Sequence of chain 1.B:
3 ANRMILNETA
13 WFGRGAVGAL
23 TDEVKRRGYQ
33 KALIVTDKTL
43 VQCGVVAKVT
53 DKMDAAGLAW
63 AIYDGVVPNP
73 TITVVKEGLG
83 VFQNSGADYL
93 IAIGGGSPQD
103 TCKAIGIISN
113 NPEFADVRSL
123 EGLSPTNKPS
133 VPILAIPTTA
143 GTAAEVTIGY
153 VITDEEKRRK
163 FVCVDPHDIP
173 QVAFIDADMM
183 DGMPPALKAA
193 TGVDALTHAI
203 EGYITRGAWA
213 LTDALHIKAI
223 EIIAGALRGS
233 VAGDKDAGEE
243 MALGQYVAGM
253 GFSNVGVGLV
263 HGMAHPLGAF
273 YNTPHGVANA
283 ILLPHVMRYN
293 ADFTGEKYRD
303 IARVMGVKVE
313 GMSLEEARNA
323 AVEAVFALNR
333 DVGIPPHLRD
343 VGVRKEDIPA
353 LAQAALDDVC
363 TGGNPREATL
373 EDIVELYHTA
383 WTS

Binding-site contacts:
Ligand atom O1D contacts residue E9I1 of chain 1.H at 3.5 Å.
Ligand atom C4 contacts residue LEU189 of chain 1.B at 3.5 Å (hydrophobic).
Ligand atom O2' contacts residue ASP39 of chain 1.B at 2.9 Å (salt-bridge).
Ligand atom O1A contacts residue PRO100 of chain 1.B at 3.4 Å.
Ligand atom C2D contacts residue LYS162 of chain 1.B at 3.5 Å.
Ligand atom O2' contacts residue THR41 of chain 1.B at 3.2 Å.
Ligand atom O1A contacts residue GLY98 of chain 1.B at 3.5 Å (h-bond).
Ligand atom C2D contacts residue HIS277 of chain 1.B at 3.7 Å.
Ligand atom O2D contacts residue VAL153 of chain 1.B at 3.7 Å.
Ligand atom O4D contacts residue GLY98 of chain 1.B at 3.2 Å.
Ligand atom N7 contacts residue LEU42 of chain 1.B at 3.6 Å.
Ligand atom O1B contacts residue THR141 of chain 1.B at 2.8 Å (h-bond).
Ligand atom O2D contacts residue LYS162 of chain 1.B at 2.5 Å (salt-bridge).
Ligand atom O1B contacts residue THR144 of chain 1.B at 3.4 Å.
Ligand atom O2B contacts residue THR193 of chain 1.B at 3.5 Å.
Ligand atom O5D contacts residue GLY98 of chain 1.B at 3.1 Å (h-bond).
Ligand atom C2' contacts residue ASP39 of chain 1.B at 3.3 Å.
Ligand atom O4D contacts residue THR144 of chain 1.B at 3.3 Å.
Ligand atom O3D contacts residue LYS162 of chain 1.B at 3.2 Å (salt-bridge).
Ligand atom PB contacts residue GLY98 of chain 1.B at 3.6 Å.
Ligand atom O1B contacts residue GLY97 of chain 1.B at 3.3 Å.
Ligand atom O2A contacts residue SER99 of chain 1.B at 2.6 Å (h-bond).
Ligand atom N1 contacts residue MET185 of chain 1.B at 3.5 Å (h-bond).
Ligand atom C5 contacts residue LEU42 of chain 1.B at 3.4 Å (hydrophobic).
Ligand atom O1A contacts residue GLY97 of chain 1.B at 3.4 Å.
Ligand atom N6 contacts residue MET181 of chain 1.B at 3.5 Å (h-bond).
Ligand atom C8 contacts residue THR140 of chain 1.B at 3.6 Å.
Ligand atom N1 contacts residue GLY184 of chain 1.B at 3.3 Å.
Ligand atom O1B contacts residue GLY98 of chain 1.B at 2.9 Å (h-bond).
Ligand atom C1D contacts residue ASP102 of chain 1.B at 3.5 Å.
Ligand atom C3D contacts residue LYS162 of chain 1.B at 3.5 Å.
Ligand atom N7 contacts residue THR140 of chain 1.B at 2.8 Å (h-bond).
Ligand atom N9 contacts residue LEU189 of chain 1.B at 3.4 Å.
Ligand atom N6 contacts residue THR140 of chain 1.B at 3.2 Å (h-bond).
Ligand atom C2 contacts residue GLY184 of chain 1.B at 3.6 Å.
Ligand atom C6 contacts residue LEU42 of chain 1.B at 3.6 Å (hydrophobic).
Ligand atom O4' contacts residue LEU189 of chain 1.B at 3.1 Å.
Ligand atom O1A contacts residue SER99 of chain 1.B at 3.1 Å (h-bond).
Ligand atom PA contacts residue SER99 of chain 1.B at 3.4 Å.
Ligand atom O3D contacts residue ASN71 of chain 1.B at 3.6 Å.

A protein and the small-molecule ligand that binds it are described below.
Small molecule (SMILES): Nc1ncnc2c1ncn2[C@@H]1O[C@H](CO[P](=O)(O)O[P](=O)(O)OC[C@H]2O[C@@H](O)[C@H](O)[C@@H]2O)[C@@H](O)[C@H]1O